Sequence of chain 33.A:
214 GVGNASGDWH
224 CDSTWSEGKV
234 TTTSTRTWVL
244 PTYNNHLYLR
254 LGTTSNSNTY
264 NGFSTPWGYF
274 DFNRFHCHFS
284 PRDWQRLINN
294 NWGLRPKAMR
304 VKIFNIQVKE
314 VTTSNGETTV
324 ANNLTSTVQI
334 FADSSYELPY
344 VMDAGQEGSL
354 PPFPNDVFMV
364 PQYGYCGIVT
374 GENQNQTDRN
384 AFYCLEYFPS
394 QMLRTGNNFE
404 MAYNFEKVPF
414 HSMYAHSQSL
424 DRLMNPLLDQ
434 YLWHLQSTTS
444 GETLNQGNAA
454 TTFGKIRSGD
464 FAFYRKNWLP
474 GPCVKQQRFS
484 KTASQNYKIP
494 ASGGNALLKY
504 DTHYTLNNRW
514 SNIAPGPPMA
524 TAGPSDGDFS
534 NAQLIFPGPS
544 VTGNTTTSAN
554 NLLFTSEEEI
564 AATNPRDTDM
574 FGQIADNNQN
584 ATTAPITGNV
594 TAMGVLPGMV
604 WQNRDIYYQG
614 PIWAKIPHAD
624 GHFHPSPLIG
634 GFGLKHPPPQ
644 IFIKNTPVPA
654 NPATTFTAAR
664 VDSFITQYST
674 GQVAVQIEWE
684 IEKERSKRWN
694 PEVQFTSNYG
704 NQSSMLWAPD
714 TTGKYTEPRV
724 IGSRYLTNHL

Sequence of chain 6.A:
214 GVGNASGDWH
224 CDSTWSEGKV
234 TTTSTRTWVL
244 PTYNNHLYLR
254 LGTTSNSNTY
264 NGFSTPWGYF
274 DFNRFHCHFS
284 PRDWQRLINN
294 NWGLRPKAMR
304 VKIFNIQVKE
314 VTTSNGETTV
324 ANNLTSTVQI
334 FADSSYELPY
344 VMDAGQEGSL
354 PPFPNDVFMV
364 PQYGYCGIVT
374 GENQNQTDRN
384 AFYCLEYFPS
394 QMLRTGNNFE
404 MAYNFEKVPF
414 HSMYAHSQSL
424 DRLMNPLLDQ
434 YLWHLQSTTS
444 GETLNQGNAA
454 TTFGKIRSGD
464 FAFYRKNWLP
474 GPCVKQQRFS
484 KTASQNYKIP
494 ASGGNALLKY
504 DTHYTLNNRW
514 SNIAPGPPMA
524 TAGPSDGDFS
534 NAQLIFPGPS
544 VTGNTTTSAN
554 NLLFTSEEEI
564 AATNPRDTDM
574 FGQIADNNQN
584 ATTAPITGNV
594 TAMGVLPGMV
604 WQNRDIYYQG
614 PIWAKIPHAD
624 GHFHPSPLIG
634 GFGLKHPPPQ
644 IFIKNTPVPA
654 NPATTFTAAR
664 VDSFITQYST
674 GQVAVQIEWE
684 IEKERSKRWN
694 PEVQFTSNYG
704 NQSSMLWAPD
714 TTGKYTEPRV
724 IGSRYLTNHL

Binding-site contacts:
Ligand atom C1' contacts residue PRO628 of chain 33.A at 3.9 Å (hydrophobic).
Ligand atom O2P contacts residue ASP623 of chain 6.A at 3.2 Å (salt-bridge).
Ligand atom N7 contacts residue PRO412 of chain 33.A at 4.3 Å.
Ligand atom O3' contacts residue PRO628 of chain 33.A at 4.1 Å.
Ligand atom C2' contacts residue PRO628 of chain 33.A at 3.6 Å (hydrophobic).
Ligand atom C8 contacts residue PRO628 of chain 33.A at 3.8 Å (hydrophobic).
Ligand atom C8 contacts residue HIS627 of chain 33.A at 3.5 Å.
Ligand atom C2' contacts residue HIS627 of chain 33.A at 3.2 Å.
Ligand atom N6 contacts residue GLY634 of chain 33.A at 3.8 Å.
Ligand atom C3' contacts residue HIS627 of chain 33.A at 4.3 Å.
Ligand atom C8 contacts residue SER629 of chain 33.A at 4.2 Å.
Ligand atom C5 contacts residue PRO412 of chain 33.A at 4.2 Å (hydrophobic).
Ligand atom C4 contacts residue PRO628 of chain 33.A at 3.0 Å (hydrophobic).
Ligand atom N7 contacts residue SER629 of chain 33.A at 3.1 Å (h-bond).
Ligand atom N1 contacts residue GLY636 of chain 33.A at 2.9 Å (h-bond).
Ligand atom N6 contacts residue GLY636 of chain 33.A at 3.2 Å (h-bond).
Ligand atom N6 contacts residue PHE635 of chain 33.A at 3.7 Å.
Ligand atom N6 contacts residue PRO628 of chain 33.A at 3.4 Å (h-bond).
Ligand atom O1P contacts residue HIS625 of chain 6.A at 2.8 Å (h-bond).
Ligand atom C1' contacts residue HIS627 of chain 33.A at 4.3 Å.
Ligand atom C6 contacts residue GLY636 of chain 33.A at 3.6 Å.
Ligand atom N9 contacts residue PRO412 of chain 33.A at 4.2 Å.
Ligand atom C8 contacts residue PRO412 of chain 33.A at 4.3 Å (hydrophobic).
Ligand atom C5 contacts residue SER629 of chain 33.A at 3.5 Å.
Ligand atom N9 contacts residue PRO628 of chain 33.A at 3.7 Å.
Ligand atom N7 contacts residue PRO628 of chain 33.A at 3.3 Å (h-bond).
Ligand atom C2 contacts residue PRO628 of chain 33.A at 3.5 Å (hydrophobic).
Ligand atom C5 contacts residue PRO628 of chain 33.A at 2.7 Å (hydrophobic).
Ligand atom N7 contacts residue HIS627 of chain 33.A at 4.1 Å.
Ligand atom N7 contacts residue ASN606 of chain 33.A at 4.2 Å.
Ligand atom N1 contacts residue VAL411 of chain 33.A at 4.3 Å.
Ligand atom C2 contacts residue GLY636 of chain 33.A at 3.2 Å.
Ligand atom P contacts residue HIS625 of chain 6.A at 3.9 Å.
Ligand atom N6 contacts residue SER629 of chain 33.A at 3.0 Å (h-bond).
Ligand atom C6 contacts residue PRO412 of chain 33.A at 4.3 Å (hydrophobic).
Ligand atom N1 contacts residue PRO628 of chain 33.A at 3.2 Å (h-bond).
Ligand atom C6 contacts residue SER629 of chain 33.A at 3.5 Å.
Ligand atom C6 contacts residue PRO628 of chain 33.A at 2.8 Å (hydrophobic).
Ligand atom C4 contacts residue PRO412 of chain 33.A at 4.1 Å (hydrophobic).
Ligand atom N3 contacts residue PRO628 of chain 33.A at 3.5 Å (h-bond).

This small molecule binds to this protein.
Small molecule (SMILES): Nc1ncnc2c1ncn2[C@H]1C[C@H](O)[C@@H](COP(=O)(O)O)O1